Sequence of chain 1.C:
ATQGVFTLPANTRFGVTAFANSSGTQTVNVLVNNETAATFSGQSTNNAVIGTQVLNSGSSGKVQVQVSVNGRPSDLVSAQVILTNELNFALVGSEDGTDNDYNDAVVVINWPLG

Binding-site contacts:
Ligand atom CB contacts residue ZDC1 of chain 1.O at 3.7 Å.
Ligand atom O contacts residue NH21 of chain 1.P at 3.8 Å.
Ligand atom C contacts residue ZDC1 of chain 1.O at 2.9 Å.
Ligand atom CD1 contacts residue SER23 of chain 1.C at 3.7 Å.
Ligand atom O contacts residue NH21 of chain 1.P at 4.2 Å.
Ligand atom CA contacts residue ZDC1 of chain 1.O at 3.7 Å.
Ligand atom N contacts residue ZDC1 of chain 1.O at 1.3 Å.
Ligand atom N contacts residue ZDC1 of chain 1.O at 3.2 Å (h-bond).
Ligand atom O contacts residue NH21 of chain 1.P at 2.8 Å (h-bond).
Ligand atom N contacts residue NH21 of chain 1.P at 2.7 Å (h-bond).
Ligand atom O contacts residue NH21 of chain 1.P at 2.2 Å (h-bond).
Ligand atom C contacts residue ZDC1 of chain 1.O at 3.7 Å.
Ligand atom C contacts residue NH21 of chain 1.P at 1.3 Å.
Ligand atom CA contacts residue ZDC1 of chain 1.O at 2.4 Å.
Ligand atom O contacts residue ZDC1 of chain 1.O at 3.3 Å (h-bond).
Ligand atom CB contacts residue ZDC1 of chain 1.O at 3.7 Å.
Ligand atom N contacts residue ZDC1 of chain 1.O at 2.8 Å (h-bond).
Ligand atom C contacts residue NH21 of chain 1.P at 3.8 Å.
Ligand atom CB contacts residue SER23 of chain 1.C at 4.3 Å.
Ligand atom N contacts residue NH21 of chain 1.P at 4.3 Å.
Ligand atom CB contacts residue ZDC1 of chain 1.O at 3.4 Å.
Ligand atom CA contacts residue SER23 of chain 1.C at 3.6 Å.
Ligand atom CB contacts residue NH21 of chain 1.P at 3.5 Å.
Ligand atom CD2 contacts residue ASN70 of chain 1.C at 3.7 Å.
Ligand atom CB contacts residue GLY24 of chain 1.C at 4.2 Å.
Ligand atom C contacts residue NH21 of chain 1.P at 3.5 Å.
Ligand atom CA contacts residue ZDC1 of chain 1.O at 3.7 Å.
Ligand atom N contacts residue SER23 of chain 1.C at 4.0 Å.
Ligand atom CA contacts residue NH21 of chain 1.P at 2.4 Å.
Ligand atom CB contacts residue SER23 of chain 1.C at 3.2 Å.

A protein and the small-molecule ligand that binds it are described below.
Small molecule (SMILES): CCC[C@@H](NC(=O)[C@@H](CCCCN)NC(=O)[C@@H](CC(C)C)NC(=O)[C@@H](C)NC(=O)[C@@H](CC)NC(=O)[C@@H](CC(C)C)NC(=O)[C@H](N)CC(C)C)C(=O)N[C@H](CC(C)C)C(=O)N[C@H](C)C(=O)N[C@H](CC)C(=O)N[C@H](CCCCN)C(=O)N[C@@H](C=O)Cc1ccc(O)cc1